A protein and the small-molecule ligand that binds it are described below.
Small molecule (SMILES): CC(=O)c1cccc(N[C@H]2[C@H](N)[C@@](NC(=O)N(C)C)([C@H](C)O)[C@@](C)(O)[C@@]2(O)COC(=O)c2c(C)cccc2O)c1

Sequence of chain 1.P:
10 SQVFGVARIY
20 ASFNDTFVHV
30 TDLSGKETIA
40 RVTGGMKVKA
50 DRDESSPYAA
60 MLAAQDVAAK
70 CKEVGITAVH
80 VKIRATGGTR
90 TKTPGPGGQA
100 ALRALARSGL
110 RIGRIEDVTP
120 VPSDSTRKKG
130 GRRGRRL

Binding-site contacts:
Ligand atom N4 contacts residue LEU136 of chain 1.P at 4.2 Å.
Ligand atom C9 contacts residue LEU136 of chain 1.P at 4.4 Å (hydrophobic).
Ligand atom C10 contacts residue LEU136 of chain 1.P at 3.8 Å (hydrophobic).
Ligand atom C9 contacts residue ARG134 of chain 1.P at 4.3 Å.